A protein and the small-molecule ligand that binds it are described below.
Small molecule (SMILES): NCCNS(=O)(=O)c1ccc(Cl)c2ccncc12

Binding-site contacts:
Ligand atom C3 contacts residue ASP83 of chain 1.A at 3.3 Å.
Ligand atom C6 contacts residue ILE148 of chain 1.A at 3.8 Å (hydrophobic).
Ligand atom C10 contacts residue ALA36 of chain 1.A at 4.2 Å (hydrophobic).
Ligand atom C4 contacts residue ALA36 of chain 1.A at 4.1 Å (hydrophobic).
Ligand atom C2' contacts residue ASP91 of chain 1.A at 3.3 Å.
Ligand atom C6 contacts residue ILE23 of chain 1.A at 3.5 Å (hydrophobic).
Ligand atom C1 contacts residue LEU85 of chain 1.A at 4.1 Å (hydrophobic).
Ligand atom N2' contacts residue PRO87 of chain 1.A at 3.4 Å.
Ligand atom C3 contacts residue ALA36 of chain 1.A at 3.7 Å (hydrophobic).
Ligand atom O1S contacts residue ILE15 of chain 1.A at 3.7 Å.
Ligand atom N2' contacts residue SER88 of chain 1.A at 3.2 Å (h-bond).
Ligand atom C3 contacts residue ILE82 of chain 1.A at 4.2 Å (hydrophobic).
Ligand atom CL5 contacts residue TYR56 of chain 1.A at 3.7 Å.
Ligand atom O2S contacts residue ILE23 of chain 1.A at 3.8 Å.
Ligand atom C1 contacts residue LEU135 of chain 1.A at 3.7 Å (hydrophobic).
Ligand atom C8 contacts residue ILE23 of chain 1.A at 4.0 Å (hydrophobic).
Ligand atom C8 contacts residue LEU135 of chain 1.A at 4.1 Å (hydrophobic).
Ligand atom C3 contacts residue LEU85 of chain 1.A at 3.5 Å (hydrophobic).
Ligand atom C4 contacts residue LEU85 of chain 1.A at 4.1 Å (hydrophobic).
Ligand atom N2 contacts residue ASP83 of chain 1.A at 3.8 Å.
Ligand atom N2' contacts residue ASP91 of chain 1.A at 2.6 Å (salt-bridge).
Ligand atom C9 contacts residue ALA36 of chain 1.A at 4.0 Å (hydrophobic).
Ligand atom N2 contacts residue LEU135 of chain 1.A at 4.1 Å.
Ligand atom C9 contacts residue LEU135 of chain 1.A at 3.7 Å (hydrophobic).
Ligand atom CL5 contacts residue ILE148 of chain 1.A at 3.8 Å.
Ligand atom N2' contacts residue GLY86 of chain 1.A at 3.8 Å.
Ligand atom CL5 contacts residue ILE82 of chain 1.A at 4.1 Å.
Ligand atom O1S contacts residue ILE23 of chain 1.A at 3.2 Å.
Ligand atom C1 contacts residue ALA36 of chain 1.A at 3.5 Å (hydrophobic).
Ligand atom N1' contacts residue LEU135 of chain 1.A at 4.0 Å.
Ligand atom C5 contacts residue ILE148 of chain 1.A at 4.0 Å (hydrophobic).
Ligand atom N2 contacts residue ALA36 of chain 1.A at 3.4 Å.
Ligand atom O2S contacts residue ILE15 of chain 1.A at 3.4 Å.
Ligand atom C5 contacts residue ILE23 of chain 1.A at 4.2 Å (hydrophobic).
Ligand atom C10 contacts residue LEU135 of chain 1.A at 4.2 Å (hydrophobic).
Ligand atom N2 contacts residue LEU85 of chain 1.A at 3.1 Å (h-bond).
Ligand atom N2 contacts residue LEU84 of chain 1.A at 3.9 Å.
Ligand atom C1' contacts residue GLY86 of chain 1.A at 4.0 Å.
Ligand atom C7 contacts residue ILE23 of chain 1.A at 3.6 Å (hydrophobic).
Ligand atom S contacts residue ILE23 of chain 1.A at 3.9 Å.

Sequence of chain 1.A:
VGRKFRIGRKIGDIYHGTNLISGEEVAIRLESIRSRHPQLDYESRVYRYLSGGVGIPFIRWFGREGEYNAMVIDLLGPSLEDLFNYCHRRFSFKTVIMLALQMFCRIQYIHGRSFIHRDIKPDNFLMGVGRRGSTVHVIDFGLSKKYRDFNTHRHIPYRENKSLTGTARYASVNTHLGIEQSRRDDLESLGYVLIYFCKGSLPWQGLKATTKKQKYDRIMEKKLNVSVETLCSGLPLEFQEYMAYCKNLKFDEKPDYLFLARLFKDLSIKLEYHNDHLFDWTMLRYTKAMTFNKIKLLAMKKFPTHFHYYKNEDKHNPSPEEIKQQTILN